Sequence of chain 1.C:
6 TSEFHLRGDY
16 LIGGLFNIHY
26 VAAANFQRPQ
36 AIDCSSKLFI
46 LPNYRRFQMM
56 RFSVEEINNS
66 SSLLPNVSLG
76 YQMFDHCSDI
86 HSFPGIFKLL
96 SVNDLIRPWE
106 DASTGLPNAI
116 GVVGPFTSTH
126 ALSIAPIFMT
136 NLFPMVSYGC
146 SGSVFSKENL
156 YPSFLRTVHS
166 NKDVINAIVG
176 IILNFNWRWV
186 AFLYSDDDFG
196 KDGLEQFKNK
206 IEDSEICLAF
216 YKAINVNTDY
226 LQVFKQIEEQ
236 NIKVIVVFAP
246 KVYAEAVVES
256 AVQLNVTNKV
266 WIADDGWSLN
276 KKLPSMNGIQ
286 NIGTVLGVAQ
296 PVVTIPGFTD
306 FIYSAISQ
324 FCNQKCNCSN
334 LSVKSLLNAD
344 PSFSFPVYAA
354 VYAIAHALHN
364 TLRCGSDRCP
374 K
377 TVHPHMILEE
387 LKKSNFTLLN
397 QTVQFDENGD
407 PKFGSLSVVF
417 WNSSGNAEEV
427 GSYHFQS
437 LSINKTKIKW

This protein binds this small molecule.
Small molecule (SMILES): NC(=[NH2+])NCCC[C@H](N)C(=O)O

Binding-site contacts:
Ligand atom NH1 contacts residue ASP192 of chain 1.C at 3.0 Å (salt-bridge).
Ligand atom O contacts residue SER123 of chain 1.C at 2.9 Å (h-bond).
Ligand atom CZ contacts residue PRO245 of chain 1.C at 3.5 Å (hydrophobic).
Ligand atom O contacts residue SER146 of chain 1.C at 3.0 Å (h-bond).
Ligand atom C contacts residue THR122 of chain 1.C at 4.0 Å.
Ligand atom C contacts residue GLY144 of chain 1.C at 4.0 Å.
Ligand atom OXT contacts residue PHE194 of chain 1.C at 3.4 Å.
Ligand atom O contacts residue PHE194 of chain 1.C at 3.6 Å.
Ligand atom OXT contacts residue THR122 of chain 1.C at 3.3 Å.
Ligand atom NE contacts residue THR122 of chain 1.C at 3.4 Å (h-bond).
Ligand atom C contacts residue SER146 of chain 1.C at 3.9 Å.
Ligand atom CZ contacts residue THR122 of chain 1.C at 3.2 Å.
Ligand atom O contacts residue CYS145 of chain 1.C at 3.4 Å.
Ligand atom C contacts residue SER123 of chain 1.C at 3.5 Å.
Ligand atom CB contacts residue GLY144 of chain 1.C at 3.5 Å.
Ligand atom CG contacts residue PHE121 of chain 1.C at 3.2 Å (hydrophobic).
Ligand atom NH2 contacts residue ASP192 of chain 1.C at 3.9 Å.
Ligand atom CA contacts residue GLY144 of chain 1.C at 3.6 Å.
Ligand atom CG contacts residue THR122 of chain 1.C at 3.4 Å.
Ligand atom NH2 contacts residue PRO245 of chain 1.C at 3.8 Å.
Ligand atom NE contacts residue PRO245 of chain 1.C at 3.3 Å.
Ligand atom N contacts residue PHE194 of chain 1.C at 3.3 Å.
Ligand atom NH1 contacts residue PRO245 of chain 1.C at 3.9 Å.
Ligand atom N contacts residue GLY144 of chain 1.C at 3.0 Å (h-bond).
Ligand atom NH2 contacts residue THR122 of chain 1.C at 3.5 Å (h-bond).
Ligand atom CA contacts residue PHE121 of chain 1.C at 4.0 Å (hydrophobic).
Ligand atom O contacts residue GLY144 of chain 1.C at 3.6 Å.
Ligand atom OXT contacts residue SER123 of chain 1.C at 3.0 Å (h-bond).
Ligand atom OXT contacts residue PHE121 of chain 1.C at 4.1 Å.
Ligand atom CD contacts residue PRO245 of chain 1.C at 3.5 Å (hydrophobic).
Ligand atom NH1 contacts residue THR122 of chain 1.C at 3.3 Å.
Ligand atom CA contacts residue SER146 of chain 1.C at 3.8 Å.
Ligand atom NH1 contacts residue PHE194 of chain 1.C at 4.0 Å.
Ligand atom CA contacts residue PHE194 of chain 1.C at 3.5 Å (hydrophobic).
Ligand atom CD contacts residue THR122 of chain 1.C at 3.9 Å.
Ligand atom N contacts residue SER146 of chain 1.C at 2.7 Å (h-bond).
Ligand atom C contacts residue PHE194 of chain 1.C at 3.4 Å (hydrophobic).
Ligand atom C contacts residue PHE121 of chain 1.C at 3.9 Å (hydrophobic).
Ligand atom CZ contacts residue ASP192 of chain 1.C at 3.9 Å.
Ligand atom CB contacts residue PHE121 of chain 1.C at 3.1 Å (hydrophobic).